Binding-site contacts:
Ligand atom C2 contacts residue SER171 of chain 1.A at 4.1 Å.
Ligand atom C4 contacts residue THR236 of chain 1.A at 4.4 Å.
Ligand atom O6 contacts residue VAL169 of chain 1.A at 4.1 Å.
Ligand atom O5 contacts residue HIS170 of chain 1.A at 3.7 Å.
Ligand atom O5 contacts residue SER171 of chain 1.A at 3.1 Å (h-bond).
Ligand atom C5 contacts residue HIS170 of chain 1.A at 3.7 Å.
Ligand atom O1 contacts residue HIS170 of chain 1.A at 3.4 Å.
Ligand atom O6 contacts residue SER171 of chain 1.A at 4.1 Å.
Ligand atom C1 contacts residue SER171 of chain 1.A at 3.5 Å.
Ligand atom C2 contacts residue HIS237 of chain 1.A at 4.5 Å.
Ligand atom C4 contacts residue VAL169 of chain 1.A at 4.3 Å (hydrophobic).
Ligand atom C6 contacts residue SER171 of chain 1.A at 3.6 Å.
Ligand atom C6 contacts residue VAL169 of chain 1.A at 2.7 Å (hydrophobic).
Ligand atom C3 contacts residue HIS237 of chain 1.A at 3.3 Å.
Ligand atom C1 contacts residue THR236 of chain 1.A at 4.0 Å.
Ligand atom O5 contacts residue VAL169 of chain 1.A at 3.8 Å.
Ligand atom C3 contacts residue THR236 of chain 1.A at 4.0 Å.
Ligand atom C5 contacts residue VAL169 of chain 1.A at 3.3 Å (hydrophobic).
Ligand atom O1 contacts residue SER171 of chain 1.A at 4.1 Å.
Ligand atom O3 contacts residue HIS237 of chain 1.A at 2.9 Å (h-bond).
Ligand atom O2 contacts residue SER171 of chain 1.A at 4.0 Å.
Ligand atom C1 contacts residue HIS170 of chain 1.A at 4.2 Å.
Ligand atom C5 contacts residue SER171 of chain 1.A at 3.9 Å.
Ligand atom C2 contacts residue THR236 of chain 1.A at 3.7 Å.
Ligand atom C4 contacts residue HIS237 of chain 1.A at 3.9 Å.
Ligand atom C5 contacts residue THR236 of chain 1.A at 3.6 Å.
Ligand atom O4 contacts residue VAL169 of chain 1.A at 4.2 Å.
Ligand atom O4 contacts residue HIS237 of chain 1.A at 3.3 Å.
Ligand atom O1 contacts residue THR236 of chain 1.A at 3.5 Å (h-bond).
Ligand atom O5 contacts residue THR236 of chain 1.A at 4.3 Å.
Ligand atom C6 contacts residue HIS170 of chain 1.A at 3.7 Å.

A small-molecule ligand and the protein it binds are described below.
Small molecule (SMILES): OC[C@H]1O[C@H](OC[C@H]2O[C@H](O)[C@@H](O)[C@@H](O)[C@@H]2O)[C@@H](O)[C@@H](O)[C@@H]1O

Sequence of chain 1.A:
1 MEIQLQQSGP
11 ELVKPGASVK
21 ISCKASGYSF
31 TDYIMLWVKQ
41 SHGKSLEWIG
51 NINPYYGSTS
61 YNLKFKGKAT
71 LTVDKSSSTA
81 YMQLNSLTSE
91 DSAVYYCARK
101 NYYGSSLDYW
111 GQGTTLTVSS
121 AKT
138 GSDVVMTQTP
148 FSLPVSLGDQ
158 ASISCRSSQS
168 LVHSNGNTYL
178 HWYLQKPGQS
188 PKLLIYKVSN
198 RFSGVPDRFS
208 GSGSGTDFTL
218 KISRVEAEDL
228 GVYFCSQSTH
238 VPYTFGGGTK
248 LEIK